This small molecule binds to this protein.
Small molecule (SMILES): OC[C@H]1O[C@H](O)[C@@H](O)[C@@H](O)[C@@H]1O

Sequence of chain 3.A:
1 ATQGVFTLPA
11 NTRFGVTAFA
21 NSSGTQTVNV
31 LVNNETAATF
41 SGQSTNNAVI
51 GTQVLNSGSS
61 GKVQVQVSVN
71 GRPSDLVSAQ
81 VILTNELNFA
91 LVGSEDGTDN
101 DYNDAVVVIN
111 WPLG

Binding-site contacts:
Ligand atom C3 contacts residue ASP99 of chain 1.A at 3.1 Å.
Ligand atom C2 contacts residue CA1 of chain 1.D at 3.3 Å.
Ligand atom C5 contacts residue ASP96 of chain 1.A at 3.9 Å.
Ligand atom O4 contacts residue CA1 of chain 1.C at 2.7 Å.
Ligand atom O2 contacts residue CA1 of chain 1.D at 2.4 Å.
Ligand atom C5 contacts residue SER23 of chain 1.A at 3.9 Å.
Ligand atom C4 contacts residue SER22 of chain 1.A at 3.7 Å.
Ligand atom C4 contacts residue ASP96 of chain 1.A at 3.5 Å.
Ligand atom O4 contacts residue ASP99 of chain 1.A at 3.6 Å.
Ligand atom C4 contacts residue CA1 of chain 1.D at 3.9 Å.
Ligand atom C3 contacts residue ASP104 of chain 1.A at 3.6 Å.
Ligand atom O3 contacts residue ASP99 of chain 1.A at 2.5 Å (salt-bridge).
Ligand atom O2 contacts residue SER22 of chain 1.A at 3.2 Å.
Ligand atom C4 contacts residue ASP104 of chain 1.A at 3.2 Å.
Ligand atom O2 contacts residue ASP104 of chain 1.A at 3.7 Å.
Ligand atom O4 contacts residue ASP104 of chain 1.A at 3.4 Å (salt-bridge).
Ligand atom C1 contacts residue SER23 of chain 1.A at 3.9 Å.
Ligand atom C3 contacts residue CA1 of chain 1.D at 3.3 Å.
Ligand atom O4 contacts residue GLY97 of chain 1.A at 3.9 Å.
Ligand atom O6 contacts residue SER23 of chain 1.A at 2.6 Å (h-bond).
Ligand atom O4 contacts residue ASP96 of chain 1.A at 2.7 Å (salt-bridge).
Ligand atom O4 contacts residue GLU95 of chain 1.A at 3.5 Å (salt-bridge).
Ligand atom O3 contacts residue CA1 of chain 1.C at 2.5 Å.
Ligand atom C2 contacts residue ASP99 of chain 1.A at 4.0 Å.
Ligand atom C2 contacts residue GLY114 of chain 3.A at 3.3 Å.
Ligand atom O5 contacts residue SER22 of chain 1.A at 3.5 Å (h-bond).
Ligand atom C3 contacts residue ASP101 of chain 1.A at 4.2 Å.
Ligand atom O3 contacts residue CA1 of chain 1.D at 2.4 Å.
Ligand atom O5 contacts residue SER23 of chain 1.A at 3.1 Å (h-bond).
Ligand atom C1 contacts residue GLY114 of chain 3.A at 4.0 Å.
Ligand atom C6 contacts residue ASP96 of chain 1.A at 3.2 Å.
Ligand atom C3 contacts residue CA1 of chain 1.C at 3.4 Å.
Ligand atom C6 contacts residue SER22 of chain 1.A at 3.3 Å.
Ligand atom O2 contacts residue GLY114 of chain 3.A at 2.5 Å (h-bond).
Ligand atom O3 contacts residue ASP104 of chain 1.A at 2.9 Å (salt-bridge).
Ligand atom C4 contacts residue CA1 of chain 1.C at 3.4 Å.
Ligand atom O2 contacts residue ASN21 of chain 1.A at 2.9 Å (h-bond).
Ligand atom C5 contacts residue SER22 of chain 1.A at 3.6 Å.
Ligand atom C6 contacts residue SER23 of chain 1.A at 3.4 Å.
Ligand atom O3 contacts residue ASP101 of chain 1.A at 2.9 Å (salt-bridge).

Sequence of chain 1.A:
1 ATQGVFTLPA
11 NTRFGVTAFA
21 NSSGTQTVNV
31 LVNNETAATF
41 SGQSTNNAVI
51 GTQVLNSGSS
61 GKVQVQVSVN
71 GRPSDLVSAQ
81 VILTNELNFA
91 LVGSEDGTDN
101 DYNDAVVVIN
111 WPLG